The protein below binds the small molecule below.
Small molecule (SMILES): CC(C)N1C(=O)C(NC2CCN(c3ncc(CC(=O)O)cc3Cl)CC2)=C(c2ccccc2)S1(=O)=O

Sequence of chain 1.B:
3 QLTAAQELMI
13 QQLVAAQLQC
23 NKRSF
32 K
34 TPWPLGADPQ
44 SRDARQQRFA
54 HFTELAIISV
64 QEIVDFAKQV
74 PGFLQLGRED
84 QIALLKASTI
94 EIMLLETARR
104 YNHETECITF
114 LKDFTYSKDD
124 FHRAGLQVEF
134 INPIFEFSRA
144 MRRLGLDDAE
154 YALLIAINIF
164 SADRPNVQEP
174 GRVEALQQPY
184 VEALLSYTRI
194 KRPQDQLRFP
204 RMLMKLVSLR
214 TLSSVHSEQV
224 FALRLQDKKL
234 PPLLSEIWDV

Binding-site contacts:
Ligand atom C29 contacts residue GLU65 of chain 1.B at 3.5 Å.
Ligand atom C24 contacts residue PHE55 of chain 1.B at 3.4 Å (hydrophobic).
Ligand atom C27 contacts residue LEU58 of chain 1.B at 3.6 Å (hydrophobic).
Ligand atom C33 contacts residue SER62 of chain 1.B at 3.6 Å.
Ligand atom O16 contacts residue PHE133 of chain 1.B at 3.5 Å.
Ligand atom C23 contacts residue PHE113 of chain 1.B at 3.4 Å (hydrophobic).
Ligand atom C11 contacts residue ILE137 of chain 1.B at 3.7 Å (hydrophobic).
Ligand atom O17 contacts residue TRP241 of chain 1.B at 3.6 Å.
Ligand atom N22 contacts residue PHE113 of chain 1.B at 3.3 Å.
Ligand atom C14 contacts residue ILE93 of chain 1.B at 3.8 Å (hydrophobic).
Ligand atom CL1 contacts residue THR100 of chain 1.B at 3.5 Å.
Ligand atom C20 contacts residue ALA59 of chain 1.B at 3.8 Å (hydrophobic).
Ligand atom O31 contacts residue LEU114 of chain 1.B at 3.0 Å (h-bond).
Ligand atom C30 contacts residue LEU114 of chain 1.B at 3.3 Å (hydrophobic).
Ligand atom N26 contacts residue LEU58 of chain 1.B at 3.6 Å (h-bond).
Ligand atom N18 contacts residue PHE55 of chain 1.B at 3.2 Å (h-bond).
Ligand atom O6 contacts residue PHE55 of chain 1.B at 3.4 Å (h-bond).
Ligand atom N26 contacts residue PHE113 of chain 1.B at 3.4 Å.
Ligand atom C1 contacts residue PHE52 of chain 1.B at 3.4 Å (hydrophobic).
Ligand atom O16 contacts residue LEU129 of chain 1.B at 3.6 Å.
Ligand atom C12 contacts residue THR100 of chain 1.B at 3.7 Å.
Ligand atom C2 contacts residue LEU233 of chain 1.B at 3.8 Å (hydrophobic).
Ligand atom C10 contacts residue PHE124 of chain 1.B at 3.6 Å (hydrophobic).
Ligand atom C34 contacts residue PHE113 of chain 1.B at 3.4 Å (hydrophobic).
Ligand atom O31 contacts residue ARG103 of chain 1.B at 3.1 Å (salt-bridge).
Ligand atom O31 contacts residue PHE113 of chain 1.B at 3.5 Å.
Ligand atom C25 contacts residue PHE113 of chain 1.B at 3.3 Å (hydrophobic).
Ligand atom C24 contacts residue LEU58 of chain 1.B at 3.6 Å (hydrophobic).
Ligand atom O6 contacts residue THR56 of chain 1.B at 3.4 Å.
Ligand atom C27 contacts residue PHE113 of chain 1.B at 3.8 Å (hydrophobic).
Ligand atom CL1 contacts residue GLU99 of chain 1.B at 3.7 Å.
Ligand atom O17 contacts residue HIS219 of chain 1.B at 3.0 Å (h-bond).
Ligand atom C34 contacts residue SER62 of chain 1.B at 3.7 Å.
Ligand atom O32 contacts residue ASN23 of chain 1.B at 3.0 Å (h-bond).
Ligand atom C30 contacts residue ARG103 of chain 1.B at 3.4 Å.
Ligand atom O32 contacts residue ARG103 of chain 1.B at 3.3 Å (salt-bridge).
Ligand atom O32 contacts residue LEU114 of chain 1.B at 3.1 Å.
Ligand atom CL1 contacts residue MET96 of chain 1.B at 3.1 Å.
Ligand atom O6 contacts residue ALA59 of chain 1.B at 3.8 Å.
Ligand atom O32 contacts residue GLU65 of chain 1.B at 3.2 Å (salt-bridge).